Sequence of chain 1.A:
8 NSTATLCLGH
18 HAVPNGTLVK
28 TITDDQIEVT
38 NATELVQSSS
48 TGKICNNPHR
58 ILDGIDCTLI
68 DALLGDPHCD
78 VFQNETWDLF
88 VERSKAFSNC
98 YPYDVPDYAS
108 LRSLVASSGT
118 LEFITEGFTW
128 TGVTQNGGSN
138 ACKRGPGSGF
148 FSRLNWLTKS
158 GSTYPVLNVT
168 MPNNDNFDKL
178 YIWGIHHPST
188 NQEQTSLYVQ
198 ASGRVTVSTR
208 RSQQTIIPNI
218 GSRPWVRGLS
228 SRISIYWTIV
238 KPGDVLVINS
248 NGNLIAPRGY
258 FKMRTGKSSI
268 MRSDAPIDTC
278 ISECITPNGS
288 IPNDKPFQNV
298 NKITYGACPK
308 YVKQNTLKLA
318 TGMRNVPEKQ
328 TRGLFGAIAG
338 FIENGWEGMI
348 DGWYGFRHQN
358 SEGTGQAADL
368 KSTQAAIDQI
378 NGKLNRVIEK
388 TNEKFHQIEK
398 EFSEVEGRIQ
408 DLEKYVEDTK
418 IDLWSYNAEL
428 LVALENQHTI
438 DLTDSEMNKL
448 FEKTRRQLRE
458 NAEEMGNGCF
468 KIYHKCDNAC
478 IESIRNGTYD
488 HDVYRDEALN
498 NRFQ

The small molecule below binds the protein below.
Small molecule (SMILES): CC(=O)N[C@@H]1[C@@H](O)[C@H](O)[C@@H](CO)O[C@H]1O

Binding-site contacts:
Ligand atom O7 contacts residue ASN483 of chain 1.A at 3.0 Å (h-bond).
Ligand atom C3 contacts residue ASN483 of chain 1.A at 3.8 Å.
Ligand atom C2 contacts residue ASN483 of chain 1.A at 2.5 Å.
Ligand atom C1 contacts residue ASN483 of chain 1.A at 1.4 Å.
Ligand atom O6 contacts residue ASN483 of chain 1.A at 4.3 Å.
Ligand atom O7 contacts residue GLU479 of chain 1.A at 3.4 Å.
Ligand atom O5 contacts residue ASN483 of chain 1.A at 2.4 Å (h-bond).
Ligand atom O7 contacts residue SER480 of chain 1.A at 4.1 Å.
Ligand atom C7 contacts residue GLU479 of chain 1.A at 4.1 Å.
Ligand atom C8 contacts residue GLU479 of chain 1.A at 4.0 Å.
Ligand atom N2 contacts residue ASN483 of chain 1.A at 2.8 Å (h-bond).
Ligand atom C7 contacts residue ASN483 of chain 1.A at 3.1 Å.
Ligand atom C8 contacts residue ASN483 of chain 1.A at 4.2 Å.
Ligand atom C4 contacts residue ASN483 of chain 1.A at 4.2 Å.
Ligand atom C5 contacts residue ASN483 of chain 1.A at 3.6 Å.